The protein below binds the small molecule below.
Small molecule (SMILES): O=C(O)CCC(=O)C(=O)O

Binding-site contacts:
Ligand atom O5 contacts residue IMD1 of chain 1.C at 2.8 Å (h-bond).
Ligand atom O3 contacts residue LEU160 of chain 1.A at 4.1 Å.
Ligand atom C4 contacts residue LEU160 of chain 1.A at 4.0 Å (hydrophobic).
Ligand atom C5 contacts residue TRP147 of chain 1.A at 3.9 Å (hydrophobic).
Ligand atom C2 contacts residue HIS129 of chain 1.A at 4.1 Å.
Ligand atom C1 contacts residue HIS215 of chain 1.A at 3.5 Å.
Ligand atom O1 contacts residue TRP147 of chain 1.A at 3.5 Å.
Ligand atom O2 contacts residue ASP131 of chain 1.A at 2.9 Å (salt-bridge).
Ligand atom O2 contacts residue HIS215 of chain 1.A at 3.0 Å (h-bond).
Ligand atom O4 contacts residue ALA217 of chain 1.A at 3.3 Å.
Ligand atom O1 contacts residue HIS209 of chain 1.A at 3.8 Å.
Ligand atom C5 contacts residue LEU160 of chain 1.A at 4.0 Å (hydrophobic).
Ligand atom C3 contacts residue ILE116 of chain 1.A at 4.0 Å (hydrophobic).
Ligand atom O4 contacts residue LEU72 of chain 1.A at 4.1 Å.
Ligand atom C5 contacts residue ARG226 of chain 1.A at 3.6 Å.
Ligand atom C2 contacts residue HIS215 of chain 1.A at 3.5 Å.
Ligand atom O4 contacts residue THR126 of chain 1.A at 2.7 Å (h-bond).
Ligand atom O5 contacts residue NI1 of chain 1.B at 2.1 Å (h-bond).
Ligand atom O3 contacts residue TRP147 of chain 1.A at 2.9 Å (h-bond).
Ligand atom C3 contacts residue TRP147 of chain 1.A at 3.7 Å (hydrophobic).
Ligand atom C4 contacts residue THR126 of chain 1.A at 3.9 Å.
Ligand atom O1 contacts residue NI1 of chain 1.B at 4.0 Å.
Ligand atom O3 contacts residue ARG226 of chain 1.A at 2.8 Å (salt-bridge).
Ligand atom C5 contacts residue THR126 of chain 1.A at 3.6 Å.
Ligand atom O4 contacts residue LYS118 of chain 1.A at 3.7 Å.
Ligand atom O1 contacts residue VAL230 of chain 1.A at 4.0 Å.
Ligand atom O5 contacts residue HIS215 of chain 1.A at 3.0 Å (h-bond).
Ligand atom O2 contacts residue NI1 of chain 1.B at 2.1 Å (h-bond).
Ligand atom O2 contacts residue HIS209 of chain 1.A at 3.3 Å (h-bond).
Ligand atom C5 contacts residue ILE116 of chain 1.A at 4.0 Å (hydrophobic).
Ligand atom C2 contacts residue IMD1 of chain 1.C at 3.3 Å.
Ligand atom C1 contacts residue HIS209 of chain 1.A at 3.8 Å.
Ligand atom O4 contacts residue ARG226 of chain 1.A at 3.2 Å (salt-bridge).
Ligand atom C2 contacts residue NI1 of chain 1.B at 2.7 Å.
Ligand atom C1 contacts residue NI1 of chain 1.B at 2.8 Å.
Ligand atom O3 contacts residue ILE116 of chain 1.A at 3.4 Å.
Ligand atom O5 contacts residue HIS129 of chain 1.A at 2.9 Å (h-bond).
Ligand atom C5 contacts residue ALA217 of chain 1.A at 3.9 Å (hydrophobic).
Ligand atom O2 contacts residue IMD1 of chain 1.C at 2.8 Å (h-bond).
Ligand atom C1 contacts residue IMD1 of chain 1.C at 3.3 Å.

Sequence of chain 1.A:
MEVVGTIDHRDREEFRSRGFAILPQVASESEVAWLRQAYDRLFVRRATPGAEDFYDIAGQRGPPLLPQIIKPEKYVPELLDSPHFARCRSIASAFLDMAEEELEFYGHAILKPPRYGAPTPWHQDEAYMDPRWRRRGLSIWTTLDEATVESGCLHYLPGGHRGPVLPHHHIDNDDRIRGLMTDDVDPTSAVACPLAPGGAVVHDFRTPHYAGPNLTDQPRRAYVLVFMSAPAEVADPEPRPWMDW